Sequence of chain 2.C:
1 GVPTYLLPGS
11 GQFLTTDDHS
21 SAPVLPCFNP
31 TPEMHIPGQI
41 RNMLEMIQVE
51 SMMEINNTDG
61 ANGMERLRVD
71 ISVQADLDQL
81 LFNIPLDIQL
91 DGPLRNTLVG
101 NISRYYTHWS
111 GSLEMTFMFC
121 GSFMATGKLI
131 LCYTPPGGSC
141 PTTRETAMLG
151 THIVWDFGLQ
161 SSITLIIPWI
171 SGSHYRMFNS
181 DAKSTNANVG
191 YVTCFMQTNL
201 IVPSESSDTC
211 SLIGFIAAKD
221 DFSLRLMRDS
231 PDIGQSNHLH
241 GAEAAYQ

Binding-site contacts:
Ligand atom C6 contacts residue GLY282 of chain 2.A at 3.6 Å.
Ligand atom O2 contacts residue GLY282 of chain 2.A at 3.8 Å.
Ligand atom O5 contacts residue ASN283 of chain 2.A at 3.7 Å.
Ligand atom C5 contacts residue GLY282 of chain 2.A at 3.8 Å.
Ligand atom C1 contacts residue ASN283 of chain 2.A at 3.4 Å.
Ligand atom O7 contacts residue PRO274 of chain 2.A at 3.6 Å.
Ligand atom C6 contacts residue ALA273 of chain 2.A at 3.8 Å (hydrophobic).
Ligand atom O4 contacts residue ASP232 of chain 2.C at 2.8 Å (salt-bridge).
Ligand atom C2 contacts residue ASP91 of chain 2.C at 3.2 Å.
Ligand atom O3 contacts residue ASP91 of chain 2.C at 3.5 Å.
Ligand atom O6 contacts residue ALA273 of chain 2.A at 3.7 Å.
Ligand atom C4 contacts residue ASP232 of chain 2.C at 3.4 Å.
Ligand atom N5 contacts residue ASN275 of chain 2.A at 3.4 Å (h-bond).
Ligand atom O6 contacts residue ASN283 of chain 2.A at 3.0 Å (h-bond).
Ligand atom C10 contacts residue PRO231 of chain 2.C at 3.8 Å (hydrophobic).
Ligand atom O4 contacts residue ASN275 of chain 2.A at 3.0 Å (h-bond).
Ligand atom C11 contacts residue GLY234 of chain 2.C at 3.8 Å.
Ligand atom C3 contacts residue ARG104 of chain 2.C at 3.8 Å.
Ligand atom C5 contacts residue ASN283 of chain 2.A at 3.8 Å.
Ligand atom O4 contacts residue PRO231 of chain 2.C at 3.9 Å.
Ligand atom C10 contacts residue ASN275 of chain 2.A at 3.3 Å.
Ligand atom C5 contacts residue PRO231 of chain 2.C at 3.7 Å (hydrophobic).
Ligand atom N5 contacts residue PRO231 of chain 2.C at 3.0 Å (h-bond).
Ligand atom C1 contacts residue ARG104 of chain 2.C at 3.8 Å.
Ligand atom C5 contacts residue ASN275 of chain 2.A at 3.5 Å.
Ligand atom O10 contacts residue ARG270 of chain 2.A at 3.6 Å.
Ligand atom O1B contacts residue ARG104 of chain 2.C at 3.0 Å (salt-bridge).
Ligand atom C4 contacts residue PRO231 of chain 2.C at 3.6 Å (hydrophobic).
Ligand atom O6 contacts residue PRO274 of chain 2.A at 3.6 Å.
Ligand atom O2 contacts residue PRO274 of chain 2.A at 3.4 Å.
Ligand atom O10 contacts residue ASN275 of chain 2.A at 3.0 Å (h-bond).
Ligand atom O6 contacts residue GLY282 of chain 2.A at 3.5 Å.
Ligand atom C4 contacts residue ASN275 of chain 2.A at 3.7 Å.
Ligand atom C5 contacts residue PRO274 of chain 2.A at 3.9 Å (hydrophobic).
Ligand atom C11 contacts residue ILE233 of chain 2.C at 3.6 Å (hydrophobic).
Ligand atom C11 contacts residue PRO231 of chain 2.C at 3.5 Å (hydrophobic).
Ligand atom C6 contacts residue ASN283 of chain 2.A at 3.8 Å.
Ligand atom O2 contacts residue ASP91 of chain 2.C at 2.5 Å (salt-bridge).
Ligand atom C11 contacts residue ASP232 of chain 2.C at 3.6 Å.
Ligand atom O4 contacts residue ARG95 of chain 2.C at 3.5 Å.

The protein below binds the small molecule below.
Small molecule (SMILES): CC(=O)N[C@@H]1[C@@H](O)[C@H](O[C@@H]2O[C@H](CO)[C@H](O)[C@H](O[C@]3(C(=O)O)C[C@H](O)[C@@H](NC(C)=O)[C@H]([C@H](O)[C@H](O)CO)O3)[C@H]2O)[C@@H](CO)O[C@H]1O

Sequence of chain 2.A:
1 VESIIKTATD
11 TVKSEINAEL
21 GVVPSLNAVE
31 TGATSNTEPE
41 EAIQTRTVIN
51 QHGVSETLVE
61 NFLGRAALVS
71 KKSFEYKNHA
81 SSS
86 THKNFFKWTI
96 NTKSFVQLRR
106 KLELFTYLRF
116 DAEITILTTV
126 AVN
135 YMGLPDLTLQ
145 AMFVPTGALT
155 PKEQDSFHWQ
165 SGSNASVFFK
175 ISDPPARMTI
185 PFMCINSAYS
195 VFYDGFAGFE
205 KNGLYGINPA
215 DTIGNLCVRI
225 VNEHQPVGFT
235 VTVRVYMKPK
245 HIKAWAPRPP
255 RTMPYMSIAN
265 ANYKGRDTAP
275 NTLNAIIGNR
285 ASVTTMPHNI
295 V